Binding-site contacts:
Ligand atom CBE contacts residue GLY27 of chain 1.B at 3.2 Å.
Ligand atom CBC contacts residue ASP25 of chain 1.A at 2.9 Å.
Ligand atom OAK contacts residue GLY49 of chain 1.B at 3.3 Å.
Ligand atom CAP contacts residue GLY48 of chain 1.B at 3.6 Å.
Ligand atom CAU contacts residue GLY27 of chain 1.A at 3.7 Å.
Ligand atom OAM contacts residue GLY27 of chain 1.A at 3.5 Å.
Ligand atom NBJ contacts residue GLY48 of chain 1.A at 2.6 Å (h-bond).
Ligand atom OAL contacts residue GLY49 of chain 1.A at 3.3 Å.
Ligand atom OAM contacts residue ALA28 of chain 1.A at 3.6 Å.
Ligand atom CAP contacts residue GLY49 of chain 1.B at 3.4 Å.
Ligand atom CAW contacts residue GLY27 of chain 1.A at 3.3 Å.
Ligand atom CBE contacts residue ASP25 of chain 1.A at 2.8 Å.
Ligand atom CBF contacts residue ASP25 of chain 1.A at 3.7 Å.
Ligand atom OAM contacts residue ASP25 of chain 1.B at 2.9 Å (salt-bridge).
Ligand atom OAI contacts residue GLY27 of chain 1.B at 3.6 Å.
Ligand atom CBB contacts residue GLY48 of chain 1.A at 3.6 Å.
Ligand atom CCC contacts residue ASP25 of chain 1.B at 3.5 Å.
Ligand atom OAI contacts residue ALA28 of chain 1.B at 3.6 Å.
Ligand atom CA contacts residue GLY48 of chain 1.A at 3.3 Å.
Ligand atom NCA contacts residue GLY27 of chain 1.B at 3.3 Å (h-bond).
Ligand atom CAB contacts residue THR82 of chain 1.B at 3.4 Å.
Ligand atom O contacts residue ASP29 of chain 1.A at 3.0 Å (salt-bridge).
Ligand atom CAP contacts residue PRO81 of chain 1.A at 3.5 Å (hydrophobic).
Ligand atom NBM contacts residue GLY27 of chain 1.B at 2.8 Å (h-bond).
Ligand atom CAO contacts residue THR82 of chain 1.B at 3.5 Å.
Ligand atom CAN contacts residue ASP29 of chain 1.A at 3.4 Å.
Ligand atom C contacts residue GLY48 of chain 1.A at 3.4 Å.
Ligand atom O contacts residue ALA28 of chain 1.A at 3.6 Å.
Ligand atom NBK contacts residue GLY48 of chain 1.B at 3.0 Å (h-bond).
Ligand atom CAC contacts residue ASP29 of chain 1.B at 3.2 Å.
Ligand atom CAC contacts residue ARG8 of chain 1.A at 3.5 Å.
Ligand atom CBA contacts residue GLY49 of chain 1.B at 3.5 Å.
Ligand atom CAW contacts residue LEU23 of chain 1.B at 3.4 Å (hydrophobic).
Ligand atom CBA contacts residue PRO81 of chain 1.A at 3.5 Å (hydrophobic).
Ligand atom CBH contacts residue ASP25 of chain 1.B at 3.1 Å.
Ligand atom CAF contacts residue GLY48 of chain 1.B at 3.4 Å.
Ligand atom OAM contacts residue ASP25 of chain 1.A at 3.1 Å (salt-bridge).
Ligand atom OAI contacts residue ASP29 of chain 1.B at 3.0 Å (salt-bridge).
Ligand atom OAK contacts residue GLY48 of chain 1.B at 3.6 Å.
Ligand atom CBG contacts residue GLY27 of chain 1.B at 3.4 Å.

Sequence of chain 1.A:
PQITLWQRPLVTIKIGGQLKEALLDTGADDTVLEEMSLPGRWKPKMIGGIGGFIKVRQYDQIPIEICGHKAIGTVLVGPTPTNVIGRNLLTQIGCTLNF

The protein below binds the small molecule below.
Small molecule (SMILES): C=CCNC(=O)[C@@H](NC(=O)[C@@](O)(CCCN(Cc1ccc(-c2ccncc2)cc1)NC(=O)[C@@H](NC(=O)OC)C(C)(C)C)Cc1ccc(CC=C)cc1)C(C)C

Sequence of chain 1.B:
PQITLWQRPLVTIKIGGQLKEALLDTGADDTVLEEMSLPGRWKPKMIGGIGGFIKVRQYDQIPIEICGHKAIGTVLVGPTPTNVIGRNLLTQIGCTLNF